Sequence of chain 1.B:
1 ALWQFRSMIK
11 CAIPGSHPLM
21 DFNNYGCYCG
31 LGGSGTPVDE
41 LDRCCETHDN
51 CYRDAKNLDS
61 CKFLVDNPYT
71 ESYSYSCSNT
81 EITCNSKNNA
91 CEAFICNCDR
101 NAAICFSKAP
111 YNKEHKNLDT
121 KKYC

Binding-site contacts:
Ligand atom S contacts residue CYS45 of chain 1.B at 4.2 Å.
Ligand atom O2 contacts residue ASP49 of chain 1.B at 3.0 Å (salt-bridge).
Ligand atom C1 contacts residue GLY30 of chain 1.B at 3.7 Å.
Ligand atom C7 contacts residue LEU2 of chain 1.B at 3.6 Å (hydrophobic).
Ligand atom O3 contacts residue HIS48 of chain 1.B at 3.0 Å.
Ligand atom S contacts residue HIS48 of chain 1.B at 3.9 Å.
Ligand atom O2 contacts residue CA1 of chain 1.H at 3.1 Å.
Ligand atom S contacts residue TYR28 of chain 1.B at 4.1 Å.
Ligand atom O4 contacts residue TYR28 of chain 1.B at 2.6 Å (h-bond).
Ligand atom O1 contacts residue TYR69 of chain 1.B at 3.5 Å (h-bond).
Ligand atom C8 contacts residue LEU2 of chain 1.B at 4.0 Å (hydrophobic).
Ligand atom C5 contacts residue PRO18 of chain 1.B at 3.9 Å (hydrophobic).
Ligand atom C4 contacts residue LEU2 of chain 1.B at 4.3 Å (hydrophobic).
Ligand atom C2 contacts residue GLY30 of chain 1.B at 4.2 Å.
Ligand atom O1 contacts residue GLY30 of chain 1.B at 3.4 Å (h-bond).
Ligand atom O4 contacts residue ASP49 of chain 1.B at 4.0 Å.
Ligand atom C1 contacts residue CYS45 of chain 1.B at 4.2 Å (hydrophobic).
Ligand atom C7 contacts residue ARG6 of chain 1.B at 4.0 Å.
Ligand atom C1 contacts residue PHE22 of chain 1.B at 4.0 Å (hydrophobic).
Ligand atom O4 contacts residue CYS29 of chain 1.B at 2.9 Å.
Ligand atom C8 contacts residue ARG6 of chain 1.B at 3.6 Å.
Ligand atom C3 contacts residue PHE5 of chain 1.B at 3.7 Å (hydrophobic).
Ligand atom C6 contacts residue LEU19 of chain 1.B at 3.4 Å (hydrophobic).
Ligand atom C8 contacts residue LEU19 of chain 1.B at 4.1 Å (hydrophobic).
Ligand atom S contacts residue TYR69 of chain 1.B at 3.5 Å (h-bond).
Ligand atom O3 contacts residue CYS45 of chain 1.B at 3.8 Å.
Ligand atom O3 contacts residue PHE106 of chain 1.B at 4.2 Å.
Ligand atom S contacts residue CA1 of chain 1.H at 3.8 Å.
Ligand atom S contacts residue ASP49 of chain 1.B at 4.0 Å.
Ligand atom O4 contacts residue GLY30 of chain 1.B at 2.9 Å (h-bond).
Ligand atom C6 contacts residue PRO18 of chain 1.B at 3.8 Å (hydrophobic).
Ligand atom O4 contacts residue CYS45 of chain 1.B at 3.0 Å.
Ligand atom C2 contacts residue PHE22 of chain 1.B at 3.7 Å (hydrophobic).
Ligand atom O2 contacts residue GLY30 of chain 1.B at 4.0 Å.
Ligand atom O2 contacts residue HIS48 of chain 1.B at 3.6 Å.
Ligand atom O2 contacts residue TYR69 of chain 1.B at 2.4 Å (h-bond).
Ligand atom S contacts residue GLY30 of chain 1.B at 3.7 Å.
Ligand atom C1 contacts residue CYS29 of chain 1.B at 4.2 Å (hydrophobic).
Ligand atom O4 contacts residue CA1 of chain 1.H at 3.2 Å.
Ligand atom C5 contacts residue LEU19 of chain 1.B at 4.0 Å (hydrophobic).

This protein binds this small molecule.
Small molecule (SMILES): CCCCCCCCOS(=O)(=O)[O-]